Binding-site contacts:
Ligand atom O7 contacts residue ASN67 of chain 3.A at 4.1 Å.
Ligand atom C3 contacts residue ASN67 of chain 3.A at 3.8 Å.
Ligand atom O5 contacts residue ASN67 of chain 3.A at 2.4 Å (h-bond).
Ligand atom C7 contacts residue ASN67 of chain 3.A at 3.7 Å.
Ligand atom C1 contacts residue ASN67 of chain 3.A at 1.4 Å.
Ligand atom C8 contacts residue PHE90 of chain 3.A at 3.9 Å (hydrophobic).
Ligand atom C5 contacts residue ASN67 of chain 3.A at 3.7 Å.
Ligand atom C8 contacts residue MET118 of chain 3.A at 4.3 Å (hydrophobic).
Ligand atom C4 contacts residue ASN67 of chain 3.A at 4.2 Å.
Ligand atom N2 contacts residue ASN67 of chain 3.A at 2.9 Å (h-bond).
Ligand atom C8 contacts residue ASN67 of chain 3.A at 4.2 Å.
Ligand atom C2 contacts residue ASN67 of chain 3.A at 2.5 Å.

This protein binds this small molecule.
Small molecule (SMILES): CC(=O)N[C@@H]1[C@@H](O)[C@H](O)[C@@H](CO)O[C@H]1O

Sequence of chain 3.A:
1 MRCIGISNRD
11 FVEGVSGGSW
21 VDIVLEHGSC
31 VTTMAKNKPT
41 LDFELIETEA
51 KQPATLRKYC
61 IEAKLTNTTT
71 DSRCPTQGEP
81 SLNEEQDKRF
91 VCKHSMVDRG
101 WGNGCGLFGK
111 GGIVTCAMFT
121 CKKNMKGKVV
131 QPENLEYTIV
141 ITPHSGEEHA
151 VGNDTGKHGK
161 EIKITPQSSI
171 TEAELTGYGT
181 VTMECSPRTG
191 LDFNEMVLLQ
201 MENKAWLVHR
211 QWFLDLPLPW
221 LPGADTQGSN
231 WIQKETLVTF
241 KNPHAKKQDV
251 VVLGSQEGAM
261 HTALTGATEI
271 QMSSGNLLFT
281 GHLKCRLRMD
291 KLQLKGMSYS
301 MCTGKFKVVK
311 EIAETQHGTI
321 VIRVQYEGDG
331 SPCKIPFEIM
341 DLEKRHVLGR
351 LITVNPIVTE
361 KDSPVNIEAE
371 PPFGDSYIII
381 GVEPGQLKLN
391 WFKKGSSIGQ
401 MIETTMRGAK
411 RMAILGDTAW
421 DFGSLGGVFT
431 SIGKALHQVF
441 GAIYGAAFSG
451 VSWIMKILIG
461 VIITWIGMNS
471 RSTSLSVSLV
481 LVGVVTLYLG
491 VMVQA